A protein and the small-molecule ligand that binds it are described below.
Small molecule (SMILES): CC(=O)N[C@@H]1[C@@H](O)[C@H](O)[C@@H](CO)O[C@H]1O

Binding-site contacts:
Ligand atom O7 contacts residue ASN48 of chain 1.B at 3.9 Å.
Ligand atom C8 contacts residue ASN48 of chain 1.B at 3.4 Å.
Ligand atom C1 contacts residue ASN48 of chain 1.B at 1.5 Å.
Ligand atom O5 contacts residue ASN48 of chain 1.B at 2.4 Å (h-bond).
Ligand atom O5 contacts residue TYR15 of chain 1.B at 4.3 Å.
Ligand atom C5 contacts residue ASN48 of chain 1.B at 3.7 Å.
Ligand atom C7 contacts residue ASN48 of chain 1.B at 3.0 Å.
Ligand atom C3 contacts residue ASN48 of chain 1.B at 3.9 Å.
Ligand atom O6 contacts residue TYR15 of chain 1.B at 3.9 Å.
Ligand atom C2 contacts residue ASN48 of chain 1.B at 2.6 Å.
Ligand atom C4 contacts residue ASN48 of chain 1.B at 4.3 Å.
Ligand atom N2 contacts residue ASN48 of chain 1.B at 2.3 Å (h-bond).

Sequence of chain 1.B:
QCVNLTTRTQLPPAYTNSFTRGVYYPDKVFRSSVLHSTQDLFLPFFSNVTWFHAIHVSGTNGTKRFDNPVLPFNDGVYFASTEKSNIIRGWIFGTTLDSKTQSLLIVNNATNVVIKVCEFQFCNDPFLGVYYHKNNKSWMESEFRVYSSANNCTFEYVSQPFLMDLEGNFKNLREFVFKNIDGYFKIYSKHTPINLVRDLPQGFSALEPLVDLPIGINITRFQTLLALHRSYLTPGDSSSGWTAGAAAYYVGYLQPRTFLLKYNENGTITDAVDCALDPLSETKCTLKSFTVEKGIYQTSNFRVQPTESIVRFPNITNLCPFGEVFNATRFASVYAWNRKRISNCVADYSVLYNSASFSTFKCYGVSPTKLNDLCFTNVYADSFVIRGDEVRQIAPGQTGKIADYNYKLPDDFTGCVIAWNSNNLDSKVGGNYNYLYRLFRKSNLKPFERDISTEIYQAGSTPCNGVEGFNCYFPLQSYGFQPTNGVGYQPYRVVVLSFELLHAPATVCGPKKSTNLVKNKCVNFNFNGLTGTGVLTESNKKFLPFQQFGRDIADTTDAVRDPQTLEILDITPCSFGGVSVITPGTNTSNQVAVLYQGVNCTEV